This small molecule binds to this protein.
Small molecule (SMILES): CC(C)(O)C1CCC(NC(=O)N2CCc3c(cnn3-c3cccc(F)c3)C2)CC1

Sequence of chain 1.B:
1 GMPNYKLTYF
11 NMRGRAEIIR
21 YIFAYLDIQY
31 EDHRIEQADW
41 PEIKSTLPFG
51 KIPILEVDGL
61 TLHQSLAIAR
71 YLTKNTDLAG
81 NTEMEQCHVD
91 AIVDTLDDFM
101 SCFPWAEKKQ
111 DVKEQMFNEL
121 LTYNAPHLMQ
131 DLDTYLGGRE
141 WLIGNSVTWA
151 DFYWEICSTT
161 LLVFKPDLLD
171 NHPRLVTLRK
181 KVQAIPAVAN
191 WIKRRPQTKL

Binding-site contacts:
Ligand atom C57 contacts residue TRP105 of chain 1.B at 3.6 Å (hydrophobic).
Ligand atom C49 contacts residue GLY14 of chain 1.B at 3.5 Å.
Ligand atom C44 contacts residue LEU200 of chain 1.B at 3.9 Å (hydrophobic).
Ligand atom O31 contacts residue LEU200 of chain 1.B at 3.8 Å.
Ligand atom F56 contacts residue SER101 of chain 1.B at 3.3 Å.
Ligand atom C55 contacts residue ARG15 of chain 1.B at 3.4 Å.
Ligand atom N46 contacts residue THR160 of chain 1.B at 3.5 Å.
Ligand atom C41 contacts residue LEU200 of chain 1.B at 3.8 Å (hydrophobic).
Ligand atom C40 contacts residue TRP105 of chain 1.B at 3.8 Å (hydrophobic).
Ligand atom C41 contacts residue TRP105 of chain 1.B at 3.6 Å (hydrophobic).
Ligand atom C40 contacts residue GLY14 of chain 1.B at 3.9 Å.
Ligand atom C51 contacts residue ARG15 of chain 1.B at 3.7 Å.
Ligand atom C44 contacts residue GLY14 of chain 1.B at 3.7 Å.
Ligand atom C14 contacts residue TRP105 of chain 1.B at 3.7 Å (hydrophobic).
Ligand atom C39 contacts residue TRP105 of chain 1.B at 3.8 Å (hydrophobic).
Ligand atom C33 contacts residue GSH1 of chain 1.H at 3.4 Å.
Ligand atom C49 contacts residue ARG15 of chain 1.B at 3.9 Å.
Ligand atom O31 contacts residue MET12 of chain 1.B at 3.7 Å.
Ligand atom C53 contacts residue ASP97 of chain 1.B at 3.4 Å.
Ligand atom C01 contacts residue GLN37 of chain 1.B at 3.9 Å.
Ligand atom N46 contacts residue GLY14 of chain 1.B at 3.7 Å.
Ligand atom C39 contacts residue GLY14 of chain 1.B at 3.9 Å.
Ligand atom C33 contacts residue TYR9 of chain 1.B at 3.7 Å (hydrophobic).
Ligand atom C44 contacts residue TRP105 of chain 1.B at 3.9 Å (hydrophobic).
Ligand atom F56 contacts residue ARG15 of chain 1.B at 2.8 Å.
Ligand atom N32 contacts residue TRP105 of chain 1.B at 3.9 Å.
Ligand atom C53 contacts residue TYR153 of chain 1.B at 3.2 Å (hydrophobic).
Ligand atom C30 contacts residue MET12 of chain 1.B at 3.8 Å (hydrophobic).
Ligand atom C53 contacts residue ARG15 of chain 1.B at 3.7 Å.
Ligand atom N47 contacts residue GLY14 of chain 1.B at 3.8 Å.
Ligand atom C22 contacts residue MET12 of chain 1.B at 3.9 Å (hydrophobic).
Ligand atom C55 contacts residue MET100 of chain 1.B at 3.4 Å (hydrophobic).
Ligand atom C17 contacts residue TRP105 of chain 1.B at 3.5 Å (hydrophobic).
Ligand atom C36 contacts residue TRP105 of chain 1.B at 3.7 Å (hydrophobic).
Ligand atom C44 contacts residue THR160 of chain 1.B at 3.5 Å.
Ligand atom C14 contacts residue ALA106 of chain 1.B at 3.9 Å (hydrophobic).
Ligand atom C51 contacts residue TYR153 of chain 1.B at 3.2 Å (hydrophobic).
Ligand atom C57 contacts residue ARG15 of chain 1.B at 3.9 Å.
Ligand atom C53 contacts residue MET100 of chain 1.B at 3.5 Å (hydrophobic).
Ligand atom F56 contacts residue MET100 of chain 1.B at 3.4 Å.